Binding-site contacts:
Ligand atom C8 contacts residue NAG1 of chain 1.BA at 3.8 Å.
Ligand atom C1 contacts residue ASN416 of chain 1.E at 1.5 Å.
Ligand atom C3 contacts residue ASN416 of chain 1.E at 3.8 Å.
Ligand atom C2 contacts residue ASN416 of chain 1.E at 2.5 Å.
Ligand atom C7 contacts residue ASN416 of chain 1.E at 3.4 Å.
Ligand atom C4 contacts residue ASN416 of chain 1.E at 4.2 Å.
Ligand atom O5 contacts residue ASN416 of chain 1.E at 2.4 Å (h-bond).
Ligand atom C8 contacts residue ASN232 of chain 1.E at 4.2 Å.
Ligand atom N2 contacts residue ASN416 of chain 1.E at 2.9 Å (h-bond).
Ligand atom O5 contacts residue PRO261 of chain 1.E at 4.1 Å.
Ligand atom C7 contacts residue NAG1 of chain 1.BA at 4.5 Å.
Ligand atom C1 contacts residue PRO261 of chain 1.E at 4.3 Å (hydrophobic).
Ligand atom C8 contacts residue VAL414 of chain 1.E at 3.4 Å (hydrophobic).
Ligand atom O7 contacts residue ASN416 of chain 1.E at 3.7 Å.
Ligand atom C5 contacts residue ASN416 of chain 1.E at 3.7 Å.
Ligand atom C8 contacts residue ASN416 of chain 1.E at 4.1 Å.
Ligand atom O7 contacts residue NAG1 of chain 1.BA at 4.2 Å.
Ligand atom O7 contacts residue ASN232 of chain 1.E at 4.3 Å.
Ligand atom C8 contacts residue SER415 of chain 1.E at 3.8 Å.
Ligand atom C7 contacts residue ASN232 of chain 1.E at 4.4 Å.

Sequence of chain 1.E:
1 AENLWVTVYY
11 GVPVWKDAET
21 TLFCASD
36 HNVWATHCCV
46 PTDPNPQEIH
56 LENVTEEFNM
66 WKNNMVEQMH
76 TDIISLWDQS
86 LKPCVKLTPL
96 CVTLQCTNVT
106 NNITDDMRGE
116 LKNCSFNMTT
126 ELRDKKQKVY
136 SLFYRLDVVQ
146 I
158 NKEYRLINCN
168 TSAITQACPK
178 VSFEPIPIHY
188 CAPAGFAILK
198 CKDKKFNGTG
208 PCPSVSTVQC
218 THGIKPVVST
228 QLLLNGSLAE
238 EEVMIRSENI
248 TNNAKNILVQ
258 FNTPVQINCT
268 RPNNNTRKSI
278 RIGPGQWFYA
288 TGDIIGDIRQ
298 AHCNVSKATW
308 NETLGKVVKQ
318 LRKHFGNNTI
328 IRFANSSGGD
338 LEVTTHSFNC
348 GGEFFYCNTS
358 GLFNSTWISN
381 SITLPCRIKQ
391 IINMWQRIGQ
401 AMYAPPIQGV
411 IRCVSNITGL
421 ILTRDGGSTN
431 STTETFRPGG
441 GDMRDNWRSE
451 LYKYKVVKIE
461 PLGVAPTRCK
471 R

This small molecule binds to this protein.
Small molecule (SMILES): CC(=O)N[C@@H]1[C@@H](O)[C@H](O)[C@@H](CO)O[C@H]1O